Binding-site contacts:
Ligand atom C7 contacts residue GLY90 of chain 1.A at 3.6 Å.
Ligand atom N21 contacts residue ALA94 of chain 1.A at 3.8 Å.
Ligand atom C49 contacts residue LEU139 of chain 1.A at 3.5 Å (hydrophobic).
Ligand atom C14 contacts residue CYS91 of chain 1.A at 3.9 Å (hydrophobic).
Ligand atom C52 contacts residue MET135 of chain 1.A at 3.1 Å (hydrophobic).
Ligand atom C22 contacts residue LEU136 of chain 1.A at 3.9 Å (hydrophobic).
Ligand atom C50 contacts residue MET135 of chain 1.A at 3.1 Å (hydrophobic).
Ligand atom C2 contacts residue GLU65 of chain 1.A at 3.6 Å.
Ligand atom C54 contacts residue LYS36 of chain 1.A at 3.8 Å.
Ligand atom C26 contacts residue ILE132 of chain 1.A at 3.9 Å (hydrophobic).
Ligand atom N13 contacts residue ILE147 of chain 1.A at 3.8 Å.
Ligand atom C50 contacts residue LEU139 of chain 1.A at 3.9 Å (hydrophobic).
Ligand atom C49 contacts residue MET135 of chain 1.A at 3.5 Å (hydrophobic).
Ligand atom C54 contacts residue THR35 of chain 1.A at 3.8 Å.
Ligand atom N8 contacts residue GLY90 of chain 1.A at 3.6 Å.
Ligand atom C14 contacts residue ILE147 of chain 1.A at 3.5 Å (hydrophobic).
Ligand atom C15 contacts residue ALA94 of chain 1.A at 3.9 Å (hydrophobic).
Ligand atom C15 contacts residue ILE147 of chain 1.A at 3.7 Å (hydrophobic).
Ligand atom C52 contacts residue LEU34 of chain 1.A at 3.5 Å (hydrophobic).
Ligand atom C4 contacts residue ILE68 of chain 1.A at 3.3 Å (hydrophobic).
Ligand atom C22 contacts residue ALA94 of chain 1.A at 3.9 Å (hydrophobic).
Ligand atom N51 contacts residue LEU34 of chain 1.A at 2.8 Å (h-bond).
Ligand atom C4 contacts residue LYS69 of chain 1.A at 3.5 Å.
Ligand atom C12 contacts residue ILE68 of chain 1.A at 3.4 Å (hydrophobic).
Ligand atom C19 contacts residue ILE147 of chain 1.A at 3.9 Å (hydrophobic).
Ligand atom C20 contacts residue CYS91 of chain 1.A at 3.4 Å (hydrophobic).
Ligand atom N10 contacts residue ILE147 of chain 1.A at 3.9 Å.
Ligand atom C5 contacts residue ILE68 of chain 1.A at 3.4 Å (hydrophobic).
Ligand atom C12 contacts residue SER148 of chain 1.A at 3.7 Å.
Ligand atom C19 contacts residue CYS91 of chain 1.A at 3.3 Å (hydrophobic).
Ligand atom C2 contacts residue LYS71 of chain 1.A at 3.7 Å.
Ligand atom C25 contacts residue LEU136 of chain 1.A at 3.8 Å (hydrophobic).
Ligand atom C54 contacts residue LEU34 of chain 1.A at 2.7 Å (hydrophobic).
Ligand atom C18 contacts residue CYS91 of chain 1.A at 3.5 Å (hydrophobic).
Ligand atom C9 contacts residue GLY90 of chain 1.A at 3.9 Å.
Ligand atom C25 contacts residue ILE132 of chain 1.A at 3.8 Å (hydrophobic).
Ligand atom C18 contacts residue MET170 of chain 1.A at 3.4 Å (hydrophobic).
Ligand atom C7 contacts residue ILE68 of chain 1.A at 3.7 Å (hydrophobic).
Ligand atom C5 contacts residue GLY90 of chain 1.A at 3.8 Å.
Ligand atom C11 contacts residue SER148 of chain 1.A at 3.4 Å.

A small-molecule ligand and the protein it binds are described below.
Small molecule (SMILES): Cc1ccc(NC(=O)c2ccc(CN3CCN(C)CC3)cc2)cc1Nc1nccc(-c2cccnc2)n1

Sequence of chain 1.A:
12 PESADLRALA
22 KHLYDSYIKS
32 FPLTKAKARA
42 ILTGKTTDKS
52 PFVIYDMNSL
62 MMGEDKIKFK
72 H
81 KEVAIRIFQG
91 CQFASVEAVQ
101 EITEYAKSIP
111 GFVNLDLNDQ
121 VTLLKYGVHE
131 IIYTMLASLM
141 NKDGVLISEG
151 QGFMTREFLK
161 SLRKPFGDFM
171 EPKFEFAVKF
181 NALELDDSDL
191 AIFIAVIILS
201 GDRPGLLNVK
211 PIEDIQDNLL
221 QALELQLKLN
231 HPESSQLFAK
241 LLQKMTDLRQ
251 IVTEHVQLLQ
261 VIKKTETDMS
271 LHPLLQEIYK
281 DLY